Binding-site contacts:
Ligand atom O01 contacts residue GLU191 of chain 1.D at 2.8 Å (salt-bridge).
Ligand atom C25 contacts residue TRP153 of chain 1.B at 3.7 Å (hydrophobic).
Ligand atom O03 contacts residue THR195 of chain 1.D at 2.8 Å (h-bond).
Ligand atom O26 contacts residue ALA150 of chain 1.B at 3.7 Å.
Ligand atom C09 contacts residue THR195 of chain 1.D at 3.3 Å.
Ligand atom C13 contacts residue LYS48 of chain 1.A at 3.3 Å.
Ligand atom C19 contacts residue TYR8 of chain 1.A at 3.4 Å (hydrophobic).
Ligand atom C06 contacts residue THR195 of chain 1.D at 3.6 Å.
Ligand atom O03 contacts residue GLU191 of chain 1.D at 3.2 Å (salt-bridge).
Ligand atom C02 contacts residue GLU191 of chain 1.D at 3.4 Å.
Ligand atom O01 contacts residue ALA190 of chain 1.D at 3.6 Å.
Ligand atom C14 contacts residue TRP17 of chain 1.A at 3.5 Å (hydrophobic).
Ligand atom O03 contacts residue ALA190 of chain 1.D at 3.7 Å.
Ligand atom O01 contacts residue LYS48 of chain 1.A at 2.7 Å (salt-bridge).
Ligand atom C13 contacts residue TRP17 of chain 1.A at 3.4 Å (hydrophobic).
Ligand atom C14 contacts residue LYS48 of chain 1.A at 3.2 Å.
Ligand atom C04 contacts residue THR195 of chain 1.D at 3.7 Å.
Ligand atom C29 contacts residue THR146 of chain 1.B at 3.8 Å.
Ligand atom O03 contacts residue HIS192 of chain 1.D at 2.9 Å (h-bond).
Ligand atom C18 contacts residue TYR8 of chain 1.A at 3.8 Å (hydrophobic).
Ligand atom C02 contacts residue LYS48 of chain 1.A at 3.7 Å.
Ligand atom C16 contacts residue GLU191 of chain 1.D at 3.8 Å.
Ligand atom C07 contacts residue GLN116 of chain 1.B at 3.8 Å.
Ligand atom C18 contacts residue THR145 of chain 1.B at 3.9 Å.
Ligand atom O05 contacts residue HIS192 of chain 1.D at 3.5 Å.
Ligand atom C17 contacts residue ALA149 of chain 1.B at 3.8 Å (hydrophobic).
Ligand atom C24 contacts residue MET199 of chain 1.D at 3.7 Å (hydrophobic).
Ligand atom C28 contacts residue ALA150 of chain 1.B at 3.6 Å (hydrophobic).
Ligand atom C02 contacts residue THR195 of chain 1.D at 3.5 Å.
Ligand atom C18 contacts residue ALA149 of chain 1.B at 3.5 Å (hydrophobic).
Ligand atom C19 contacts residue LYS48 of chain 1.A at 3.8 Å.
Ligand atom C12 contacts residue LYS48 of chain 1.A at 3.4 Å.
Ligand atom C11 contacts residue LYS48 of chain 1.A at 3.4 Å.
Ligand atom C13 contacts residue THR146 of chain 1.B at 3.7 Å.
Ligand atom C10 contacts residue LYS48 of chain 1.A at 3.2 Å.
Ligand atom C19 contacts residue TRP17 of chain 1.A at 3.7 Å (hydrophobic).
Ligand atom O05 contacts residue THR195 of chain 1.D at 3.2 Å (h-bond).
Ligand atom C07 contacts residue THR195 of chain 1.D at 3.8 Å.
Ligand atom C16 contacts residue HIS192 of chain 1.D at 3.5 Å.
Ligand atom C15 contacts residue LYS48 of chain 1.A at 3.1 Å.

Sequence of chain 1.B:
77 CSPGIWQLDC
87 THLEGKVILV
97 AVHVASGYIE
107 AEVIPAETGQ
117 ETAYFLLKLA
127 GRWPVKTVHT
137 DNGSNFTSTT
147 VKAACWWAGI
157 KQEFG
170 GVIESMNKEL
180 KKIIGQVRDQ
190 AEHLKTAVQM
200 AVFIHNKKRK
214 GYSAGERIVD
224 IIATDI

Sequence of chain 1.A:
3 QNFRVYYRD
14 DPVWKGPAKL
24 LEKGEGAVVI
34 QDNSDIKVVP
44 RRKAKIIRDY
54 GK

This small molecule binds to this protein.
Small molecule (SMILES): Cc1ccc(C2CC2)c(-c2ccc3c(c2)CCCO3)c1[C@H](OC(C)(C)C)C(=O)O

Sequence of chain 1.D:
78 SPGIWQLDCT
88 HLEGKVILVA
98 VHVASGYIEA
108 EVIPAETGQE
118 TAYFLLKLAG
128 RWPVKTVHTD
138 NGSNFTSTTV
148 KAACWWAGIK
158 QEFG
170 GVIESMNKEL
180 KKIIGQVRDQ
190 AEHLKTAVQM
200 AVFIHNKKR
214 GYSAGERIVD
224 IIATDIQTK